This small molecule binds to this protein.
Small molecule (SMILES): O=[N+]([O-])c1ccc([C@@H]2CO2)cc1

Binding-site contacts:
Ligand atom C8 contacts residue SER132 of chain 1.C at 4.1 Å.
Ligand atom C4 contacts residue THR134 of chain 1.C at 4.3 Å.
Ligand atom N1 contacts residue LEU142 of chain 1.C at 4.2 Å.
Ligand atom C3 contacts residue PHE186 of chain 1.C at 3.5 Å (hydrophobic).
Ligand atom O3 contacts residue PHE12 of chain 1.C at 4.3 Å.
Ligand atom C3 contacts residue TYR145 of chain 1.C at 2.9 Å (hydrophobic).
Ligand atom C5 contacts residue TRP139 of chain 1.C at 3.5 Å (hydrophobic).
Ligand atom O2 contacts residue TRP249 of chain 1.A at 3.0 Å.
Ligand atom C4 contacts residue PHE186 of chain 1.C at 4.1 Å (hydrophobic).
Ligand atom C8 contacts residue PHE186 of chain 1.C at 3.7 Å (hydrophobic).
Ligand atom C8 contacts residue PRO175 of chain 1.C at 3.5 Å (hydrophobic).
Ligand atom N1 contacts residue PHE86 of chain 1.C at 4.0 Å.
Ligand atom C5 contacts residue TYR187 of chain 1.C at 3.6 Å (hydrophobic).
Ligand atom C2 contacts residue TYR145 of chain 1.C at 3.5 Å (hydrophobic).
Ligand atom N1 contacts residue TRP249 of chain 1.A at 3.6 Å.
Ligand atom C1 contacts residue TRP249 of chain 1.A at 3.9 Å (hydrophobic).
Ligand atom C4 contacts residue ASN176 of chain 1.C at 4.2 Å.
Ligand atom C1 contacts residue TRP139 of chain 1.C at 4.3 Å (hydrophobic).
Ligand atom O3 contacts residue TYR145 of chain 1.C at 3.0 Å (h-bond).
Ligand atom C6 contacts residue TRP249 of chain 1.A at 3.2 Å (hydrophobic).
Ligand atom O1 contacts residue PHE186 of chain 1.C at 4.3 Å.
Ligand atom C7 contacts residue THR134 of chain 1.C at 4.3 Å.
Ligand atom C7 contacts residue PRO175 of chain 1.C at 3.9 Å (hydrophobic).
Ligand atom C7 contacts residue TYR145 of chain 1.C at 3.9 Å (hydrophobic).
Ligand atom C5 contacts residue TRP249 of chain 1.A at 3.9 Å (hydrophobic).
Ligand atom C7 contacts residue SER132 of chain 1.C at 3.8 Å.
Ligand atom C6 contacts residue TRP139 of chain 1.C at 3.3 Å (hydrophobic).
Ligand atom C6 contacts residue TYR187 of chain 1.C at 4.2 Å (hydrophobic).
Ligand atom O3 contacts residue SER132 of chain 1.C at 2.8 Å (h-bond).
Ligand atom C2 contacts residue PHE186 of chain 1.C at 3.3 Å (hydrophobic).
Ligand atom C4 contacts residue TYR145 of chain 1.C at 3.8 Å (hydrophobic).
Ligand atom O3 contacts residue PRO175 of chain 1.C at 3.5 Å (h-bond).
Ligand atom C8 contacts residue PHE12 of chain 1.C at 3.6 Å (hydrophobic).
Ligand atom O2 contacts residue PHE86 of chain 1.C at 2.9 Å.
Ligand atom C1 contacts residue PHE186 of chain 1.C at 4.0 Å (hydrophobic).
Ligand atom C7 contacts residue ASN176 of chain 1.C at 3.6 Å.
Ligand atom C5 contacts residue ASN176 of chain 1.C at 3.7 Å.
Ligand atom O1 contacts residue PRO84 of chain 1.C at 3.2 Å.
Ligand atom O3 contacts residue THR134 of chain 1.C at 4.3 Å.
Ligand atom C8 contacts residue TYR145 of chain 1.C at 3.7 Å (hydrophobic).

Sequence of chain 1.C:
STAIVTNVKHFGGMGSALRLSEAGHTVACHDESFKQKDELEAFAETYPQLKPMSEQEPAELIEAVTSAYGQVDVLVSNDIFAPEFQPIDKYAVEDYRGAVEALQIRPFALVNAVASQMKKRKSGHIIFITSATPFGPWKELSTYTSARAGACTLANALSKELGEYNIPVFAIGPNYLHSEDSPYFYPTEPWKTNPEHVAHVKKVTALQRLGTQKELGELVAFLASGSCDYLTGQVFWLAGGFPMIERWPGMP

Sequence of chain 1.A:
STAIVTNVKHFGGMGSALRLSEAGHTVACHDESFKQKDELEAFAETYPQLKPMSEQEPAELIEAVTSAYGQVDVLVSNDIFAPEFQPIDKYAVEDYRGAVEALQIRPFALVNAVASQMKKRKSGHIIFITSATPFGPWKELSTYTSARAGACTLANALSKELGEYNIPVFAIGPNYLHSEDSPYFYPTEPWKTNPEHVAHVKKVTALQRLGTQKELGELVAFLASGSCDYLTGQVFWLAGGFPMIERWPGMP